This small molecule binds to this protein.
Small molecule (SMILES): CC(=O)N[C@@H]1[C@@H](O)[C@H](O)[C@@H](CO)O[C@H]1O

Sequence of chain 1.B:
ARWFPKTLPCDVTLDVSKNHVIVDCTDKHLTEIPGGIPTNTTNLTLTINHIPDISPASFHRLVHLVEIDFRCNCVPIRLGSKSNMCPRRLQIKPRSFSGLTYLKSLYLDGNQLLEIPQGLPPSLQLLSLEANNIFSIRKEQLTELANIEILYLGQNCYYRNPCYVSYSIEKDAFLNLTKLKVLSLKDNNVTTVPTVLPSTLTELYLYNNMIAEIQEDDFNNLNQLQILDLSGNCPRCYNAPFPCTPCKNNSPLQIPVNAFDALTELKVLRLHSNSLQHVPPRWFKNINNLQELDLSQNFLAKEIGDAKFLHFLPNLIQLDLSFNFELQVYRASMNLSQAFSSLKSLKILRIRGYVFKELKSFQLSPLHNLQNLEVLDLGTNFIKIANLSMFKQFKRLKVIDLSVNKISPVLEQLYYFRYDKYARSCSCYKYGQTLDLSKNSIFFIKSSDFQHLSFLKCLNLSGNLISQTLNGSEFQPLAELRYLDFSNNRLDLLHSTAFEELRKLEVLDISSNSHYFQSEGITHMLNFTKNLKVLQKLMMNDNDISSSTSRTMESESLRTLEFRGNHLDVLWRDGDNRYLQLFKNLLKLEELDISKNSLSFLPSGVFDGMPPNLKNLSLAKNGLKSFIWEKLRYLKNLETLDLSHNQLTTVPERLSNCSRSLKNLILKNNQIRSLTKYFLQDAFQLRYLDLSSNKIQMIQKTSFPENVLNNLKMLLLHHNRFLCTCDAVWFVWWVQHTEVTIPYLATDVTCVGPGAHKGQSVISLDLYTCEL

Binding-site contacts:
Ligand atom C5 contacts residue SER514 of chain 1.B at 3.2 Å.
Ligand atom O7 contacts residue ASN512 of chain 1.B at 3.2 Å (h-bond).
Ligand atom C7 contacts residue ASN512 of chain 1.B at 3.3 Å.
Ligand atom C1 contacts residue ASN512 of chain 1.B at 1.4 Å.
Ligand atom C4 contacts residue ASN512 of chain 1.B at 4.2 Å.
Ligand atom C1 contacts residue SER514 of chain 1.B at 3.4 Å.
Ligand atom C4 contacts residue SER514 of chain 1.B at 4.4 Å.
Ligand atom C2 contacts residue ASN512 of chain 1.B at 2.5 Å.
Ligand atom O5 contacts residue ASN512 of chain 1.B at 2.3 Å (h-bond).
Ligand atom C3 contacts residue ASN512 of chain 1.B at 3.8 Å.
Ligand atom N2 contacts residue ASN512 of chain 1.B at 3.0 Å (h-bond).
Ligand atom C8 contacts residue ASN512 of chain 1.B at 4.5 Å.
Ligand atom O5 contacts residue SER514 of chain 1.B at 3.5 Å (h-bond).
Ligand atom C5 contacts residue ASN512 of chain 1.B at 3.6 Å.
Ligand atom C6 contacts residue SER514 of chain 1.B at 3.8 Å.